Binding-site contacts:
Ligand atom CD contacts residue HIS31 of chain 1.E at 3.6 Å.
Ligand atom CD2 contacts residue GLY96 of chain 1.E at 3.6 Å.
Ligand atom CB contacts residue TYR37 of chain 1.E at 3.6 Å (hydrophobic).
Ligand atom NH1 contacts residue ASP58 of chain 1.D at 3.1 Å (salt-bridge).
Ligand atom OE1 contacts residue SER32 of chain 1.E at 2.6 Å (h-bond).
Ligand atom O contacts residue ILE103 of chain 1.D at 3.0 Å (h-bond).
Ligand atom CD1 contacts residue LEU101 of chain 1.E at 3.5 Å (hydrophobic).
Ligand atom CA contacts residue SER97 of chain 1.E at 3.5 Å.
Ligand atom O contacts residue TYR54 of chain 1.D at 3.0 Å (h-bond).
Ligand atom NE2 contacts residue GLY96 of chain 1.E at 2.6 Å (h-bond).
Ligand atom ND1 contacts residue ASP108 of chain 1.D at 2.6 Å (salt-bridge).
Ligand atom NE2 contacts residue TYR37 of chain 1.E at 3.4 Å.
Ligand atom NH1 contacts residue ASP56 of chain 1.D at 3.2 Å (salt-bridge).
Ligand atom CZ contacts residue TYR54 of chain 1.D at 3.0 Å (hydrophobic).
Ligand atom CB contacts residue SER97 of chain 1.E at 3.5 Å.
Ligand atom CG contacts residue SER97 of chain 1.E at 3.5 Å.
Ligand atom CG contacts residue ASP108 of chain 1.D at 3.6 Å.
Ligand atom N contacts residue SER97 of chain 1.E at 3.1 Å (h-bond).
Ligand atom CB contacts residue ARG60 of chain 1.D at 3.6 Å.
Ligand atom OE1 contacts residue HIS31 of chain 1.E at 3.1 Å (h-bond).
Ligand atom CE2 contacts residue TYR54 of chain 1.D at 3.2 Å (hydrophobic).
Ligand atom CD contacts residue SER32 of chain 1.E at 3.3 Å.
Ligand atom O contacts residue HIS31 of chain 1.E at 3.0 Å (h-bond).
Ligand atom CE1 contacts residue TYR54 of chain 1.D at 3.5 Å (hydrophobic).
Ligand atom CB contacts residue TYR54 of chain 1.D at 3.5 Å (hydrophobic).
Ligand atom CD2 contacts residue TYR37 of chain 1.E at 3.2 Å (hydrophobic).
Ligand atom CG contacts residue TYR37 of chain 1.E at 3.6 Å (hydrophobic).
Ligand atom NH2 contacts residue ASP56 of chain 1.D at 2.9 Å (salt-bridge).
Ligand atom O contacts residue VAL99 of chain 1.E at 3.5 Å (h-bond).
Ligand atom CD contacts residue ASP58 of chain 1.D at 3.6 Å.
Ligand atom OE2 contacts residue SER32 of chain 1.E at 3.0 Å (h-bond).
Ligand atom CE1 contacts residue GLY96 of chain 1.E at 3.4 Å.
Ligand atom O contacts residue ARG60 of chain 1.D at 2.9 Å (salt-bridge).
Ligand atom N contacts residue TYR54 of chain 1.D at 3.6 Å.
Ligand atom CE1 contacts residue ASP108 of chain 1.D at 3.4 Å.
Ligand atom NH2 contacts residue TRP55 of chain 1.D at 3.6 Å.
Ligand atom O contacts residue ILE102 of chain 1.D at 3.3 Å.
Ligand atom CB contacts residue HIS31 of chain 1.E at 3.6 Å.
Ligand atom CD2 contacts residue HIS31 of chain 1.E at 3.6 Å.
Ligand atom CZ contacts residue ASP56 of chain 1.D at 3.5 Å.

Sequence of chain 1.D:
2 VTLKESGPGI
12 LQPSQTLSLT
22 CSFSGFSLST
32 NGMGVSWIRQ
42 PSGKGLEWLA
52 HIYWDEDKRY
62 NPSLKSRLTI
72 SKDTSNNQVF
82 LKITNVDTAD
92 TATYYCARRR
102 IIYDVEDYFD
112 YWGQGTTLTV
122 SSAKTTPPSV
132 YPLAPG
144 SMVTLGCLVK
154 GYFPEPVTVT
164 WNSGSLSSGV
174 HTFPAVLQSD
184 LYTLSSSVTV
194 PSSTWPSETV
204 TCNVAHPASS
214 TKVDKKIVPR

The small molecule below binds the protein below.
Small molecule (SMILES): C[C@H](N)C(=O)N[C@@H](CCC(=O)O)C(=O)N[C@@H](Cc1ccccc1)C(=O)N[C@@H](CCCN=C(N)N)C(=O)N[C@@H](Cc1cnc[nH]1)C(=O)N[C@@H](CC(=O)O)C(=O)O

Sequence of chain 1.E:
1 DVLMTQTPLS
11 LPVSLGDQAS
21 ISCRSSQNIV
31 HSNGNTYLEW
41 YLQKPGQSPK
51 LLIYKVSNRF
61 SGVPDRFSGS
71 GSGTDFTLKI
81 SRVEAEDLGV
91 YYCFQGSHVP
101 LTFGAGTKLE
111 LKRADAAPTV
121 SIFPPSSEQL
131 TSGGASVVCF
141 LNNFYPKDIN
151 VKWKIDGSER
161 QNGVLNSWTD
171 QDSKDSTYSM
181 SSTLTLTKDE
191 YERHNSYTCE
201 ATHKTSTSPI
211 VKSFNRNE